Sequence of chain 2.C:
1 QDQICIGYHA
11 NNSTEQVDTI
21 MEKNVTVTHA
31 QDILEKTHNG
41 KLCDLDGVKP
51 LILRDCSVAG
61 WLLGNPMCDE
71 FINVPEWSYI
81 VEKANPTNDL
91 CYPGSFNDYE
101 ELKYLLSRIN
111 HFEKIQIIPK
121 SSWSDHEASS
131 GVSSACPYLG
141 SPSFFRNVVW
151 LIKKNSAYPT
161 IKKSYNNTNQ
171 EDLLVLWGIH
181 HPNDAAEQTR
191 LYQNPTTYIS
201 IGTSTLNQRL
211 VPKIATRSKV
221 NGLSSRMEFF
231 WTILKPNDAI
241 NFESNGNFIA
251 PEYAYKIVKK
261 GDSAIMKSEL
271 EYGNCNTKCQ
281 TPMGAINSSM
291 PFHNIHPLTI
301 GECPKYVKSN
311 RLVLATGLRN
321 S

This small molecule binds to this protein.
Small molecule (SMILES): CC(=O)N[C@H]1[C@H]([C@H](O)[C@H](O)CO)O[C@@](O[C@@H]2[C@@H](O)[C@H](O)O[C@H](CO)[C@@H]2O)(C(=O)O)C[C@@H]1O

Binding-site contacts:
Ligand atom C9 contacts residue GLU187 of chain 2.C at 3.3 Å.
Ligand atom C11 contacts residue SER130 of chain 2.C at 3.2 Å.
Ligand atom N5 contacts residue TRP150 of chain 2.C at 4.1 Å.
Ligand atom O1B contacts residue SER134 of chain 2.C at 3.5 Å (h-bond).
Ligand atom C4 contacts residue VAL132 of chain 2.C at 3.4 Å (hydrophobic).
Ligand atom C8 contacts residue TYR92 of chain 2.C at 4.1 Å (hydrophobic).
Ligand atom O1B contacts residue SER133 of chain 2.C at 2.9 Å (h-bond).
Ligand atom O1A contacts residue SER133 of chain 2.C at 3.3 Å.
Ligand atom C5 contacts residue VAL132 of chain 2.C at 3.5 Å (hydrophobic).
Ligand atom O3 contacts residue SER134 of chain 2.C at 3.9 Å.
Ligand atom O10 contacts residue LEU191 of chain 2.C at 3.8 Å.
Ligand atom C1 contacts residue SER134 of chain 2.C at 3.0 Å.
Ligand atom C9 contacts residue SER225 of chain 2.C at 4.1 Å.
Ligand atom O9 contacts residue GLU187 of chain 2.C at 3.3 Å (salt-bridge).
Ligand atom C11 contacts residue GLY131 of chain 2.C at 3.7 Å.
Ligand atom C9 contacts residue TYR92 of chain 2.C at 3.6 Å (hydrophobic).
Ligand atom O7 contacts residue ARG190 of chain 2.C at 2.8 Å (salt-bridge).
Ligand atom C7 contacts residue TRP150 of chain 2.C at 4.1 Å (hydrophobic).
Ligand atom C2 contacts residue SER134 of chain 2.C at 3.2 Å.
Ligand atom O10 contacts residue ARG190 of chain 2.C at 3.9 Å.
Ligand atom C10 contacts residue TRP150 of chain 2.C at 3.9 Å (hydrophobic).
Ligand atom C11 contacts residue VAL132 of chain 2.C at 3.8 Å (hydrophobic).
Ligand atom C11 contacts residue TRP150 of chain 2.C at 3.3 Å (hydrophobic).
Ligand atom O8 contacts residue TYR92 of chain 2.C at 3.3 Å (h-bond).
Ligand atom O9 contacts residue TYR92 of chain 2.C at 2.5 Å (h-bond).
Ligand atom O1A contacts residue SER134 of chain 2.C at 2.3 Å (h-bond).
Ligand atom C10 contacts residue VAL132 of chain 2.C at 3.7 Å (hydrophobic).
Ligand atom C6 contacts residue VAL132 of chain 2.C at 4.0 Å (hydrophobic).
Ligand atom C10 contacts residue SER130 of chain 2.C at 3.8 Å.
Ligand atom C9 contacts residue ARG190 of chain 2.C at 4.0 Å.
Ligand atom O4 contacts residue LEU223 of chain 2.C at 4.0 Å.
Ligand atom O4 contacts residue VAL132 of chain 2.C at 3.9 Å.
Ligand atom O8 contacts residue TRP150 of chain 2.C at 4.1 Å.
Ligand atom N5 contacts residue VAL132 of chain 2.C at 2.8 Å (h-bond).
Ligand atom C2 contacts residue SER134 of chain 2.C at 4.1 Å.
Ligand atom C1 contacts residue SER133 of chain 2.C at 3.7 Å.
Ligand atom O9 contacts residue TRP150 of chain 2.C at 3.5 Å.
Ligand atom O9 contacts residue HIS180 of chain 2.C at 3.5 Å (h-bond).
Ligand atom O2 contacts residue SER134 of chain 2.C at 3.0 Å (h-bond).
Ligand atom O9 contacts residue SER225 of chain 2.C at 3.7 Å.